This small molecule binds to this protein.
Small molecule (SMILES): COc1ccc(CCOc2cc(C3=NN(C4CCCCCC4)C(=O)C3(C)C)ccc2OC)cc1

Sequence of chain 1.A:
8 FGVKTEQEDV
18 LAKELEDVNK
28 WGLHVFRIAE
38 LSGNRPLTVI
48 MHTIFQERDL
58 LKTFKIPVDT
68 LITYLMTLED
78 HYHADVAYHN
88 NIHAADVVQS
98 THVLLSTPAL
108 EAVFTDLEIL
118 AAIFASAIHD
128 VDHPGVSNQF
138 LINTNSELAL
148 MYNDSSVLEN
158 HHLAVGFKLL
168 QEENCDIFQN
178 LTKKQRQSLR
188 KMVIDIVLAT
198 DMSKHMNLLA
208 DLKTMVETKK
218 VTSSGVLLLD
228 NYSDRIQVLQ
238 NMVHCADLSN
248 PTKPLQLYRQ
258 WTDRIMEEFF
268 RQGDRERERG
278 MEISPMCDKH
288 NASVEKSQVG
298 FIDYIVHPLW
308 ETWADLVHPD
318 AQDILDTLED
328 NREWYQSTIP

Binding-site contacts:
Ligand atom C13 contacts residue ASN247 of chain 1.A at 3.7 Å.
Ligand atom C3 contacts residue SER294 of chain 1.A at 3.3 Å.
Ligand atom C7 contacts residue PHE298 of chain 1.A at 3.4 Å (hydrophobic).
Ligand atom C26 contacts residue MET283 of chain 1.A at 3.7 Å (hydrophobic).
Ligand atom C12 contacts residue PHE298 of chain 1.A at 3.5 Å (hydrophobic).
Ligand atom C1 contacts residue MET283 of chain 1.A at 3.9 Å (hydrophobic).
Ligand atom C12 contacts residue ILE262 of chain 1.A at 3.8 Å (hydrophobic).
Ligand atom C20 contacts residue EDO1 of chain 1.G at 3.7 Å.
Ligand atom O2 contacts residue PHE298 of chain 1.A at 3.9 Å.
Ligand atom C13 contacts residue THR259 of chain 1.A at 3.7 Å.
Ligand atom C8 contacts residue PHE298 of chain 1.A at 3.6 Å (hydrophobic).
Ligand atom C10 contacts residue PHE298 of chain 1.A at 4.0 Å (hydrophobic).
Ligand atom C2 contacts residue PHE298 of chain 1.A at 3.6 Å (hydrophobic).
Ligand atom C9 contacts residue PHE298 of chain 1.A at 3.7 Å (hydrophobic).
Ligand atom C3 contacts residue MET283 of chain 1.A at 3.0 Å (hydrophobic).
Ligand atom C6 contacts residue GLN295 of chain 1.A at 3.4 Å.
Ligand atom C22 contacts residue MET199 of chain 1.A at 3.8 Å (hydrophobic).
Ligand atom C24 contacts residue LEU245 of chain 1.A at 3.5 Å (hydrophobic).
Ligand atom C6 contacts residue MET283 of chain 1.A at 3.8 Å (hydrophobic).
Ligand atom C4 contacts residue PHE298 of chain 1.A at 3.6 Å (hydrophobic).
Ligand atom O3 contacts residue MET199 of chain 1.A at 3.3 Å.
Ligand atom O1 contacts residue GLN295 of chain 1.A at 2.8 Å (h-bond).
Ligand atom C27 contacts residue MET283 of chain 1.A at 3.9 Å (hydrophobic).
Ligand atom C5 contacts residue PHE298 of chain 1.A at 3.9 Å (hydrophobic).
Ligand atom C25 contacts residue HIS86 of chain 1.A at 3.5 Å.
Ligand atom C7 contacts residue GLN295 of chain 1.A at 3.9 Å.
Ligand atom C2 contacts residue MET283 of chain 1.A at 3.6 Å (hydrophobic).
Ligand atom O2 contacts residue ILE262 of chain 1.A at 3.7 Å.
Ligand atom O2 contacts residue GLN295 of chain 1.A at 3.3 Å (h-bond).
Ligand atom C27 contacts residue PHE298 of chain 1.A at 3.9 Å (hydrophobic).
Ligand atom C3 contacts residue PHE298 of chain 1.A at 3.5 Å (hydrophobic).
Ligand atom C contacts residue TYR301 of chain 1.A at 4.0 Å (hydrophobic).
Ligand atom C26 contacts residue PHE298 of chain 1.A at 3.4 Å (hydrophobic).
Ligand atom C4 contacts residue MET283 of chain 1.A at 3.4 Å (hydrophobic).
Ligand atom C13 contacts residue ILE262 of chain 1.A at 4.0 Å (hydrophobic).
Ligand atom C2 contacts residue SER294 of chain 1.A at 3.4 Å.
Ligand atom C11 contacts residue PHE298 of chain 1.A at 3.8 Å (hydrophobic).
Ligand atom C5 contacts residue MET283 of chain 1.A at 3.6 Å (hydrophobic).
Ligand atom O1 contacts residue PHE298 of chain 1.A at 3.6 Å.
Ligand atom C17 contacts residue MET199 of chain 1.A at 3.8 Å (hydrophobic).